Sequence of chain 1.B:
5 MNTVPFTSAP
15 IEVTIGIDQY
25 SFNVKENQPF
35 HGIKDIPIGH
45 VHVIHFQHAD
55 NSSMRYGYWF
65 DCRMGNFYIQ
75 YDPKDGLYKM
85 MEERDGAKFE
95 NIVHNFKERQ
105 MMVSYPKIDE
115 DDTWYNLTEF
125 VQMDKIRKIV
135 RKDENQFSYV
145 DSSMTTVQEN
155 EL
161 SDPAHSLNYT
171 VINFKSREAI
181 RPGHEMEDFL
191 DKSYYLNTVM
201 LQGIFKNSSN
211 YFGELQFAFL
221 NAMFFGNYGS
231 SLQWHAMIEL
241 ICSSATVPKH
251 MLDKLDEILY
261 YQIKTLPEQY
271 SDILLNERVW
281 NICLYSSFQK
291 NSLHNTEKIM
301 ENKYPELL

Binding-site contacts:
Ligand atom C contacts residue GLN233 of chain 1.B at 3.6 Å.
Ligand atom N contacts residue THR150 of chain 1.B at 4.5 Å.
Ligand atom C2 contacts residue LEU232 of chain 1.B at 3.8 Å (hydrophobic).
Ligand atom C contacts residue LEU232 of chain 1.B at 3.6 Å (hydrophobic).
Ligand atom S contacts residue LEU232 of chain 1.B at 3.8 Å.
Ligand atom C5 contacts residue GLU153 of chain 1.B at 3.6 Å.
Ligand atom S contacts residue ALA236 of chain 1.B at 4.2 Å.
Ligand atom C5 contacts residue THR150 of chain 1.B at 4.0 Å.
Ligand atom N1 contacts residue GLN152 of chain 1.B at 4.2 Å.
Ligand atom C9 contacts residue GLN152 of chain 1.B at 3.8 Å.
Ligand atom C5 contacts residue LEU232 of chain 1.B at 3.7 Å (hydrophobic).
Ligand atom C1 contacts residue GLN152 of chain 1.B at 3.8 Å.
Ligand atom C10 contacts residue GLN152 of chain 1.B at 3.2 Å.
Ligand atom C9 contacts residue ASN173 of chain 1.B at 3.9 Å.
Ligand atom N contacts residue GLN152 of chain 1.B at 3.6 Å.
Ligand atom C5 contacts residue GLN152 of chain 1.B at 3.6 Å.
Ligand atom C contacts residue ALA236 of chain 1.B at 3.8 Å (hydrophobic).
Ligand atom O contacts residue LEU232 of chain 1.B at 4.2 Å.
Ligand atom C4 contacts residue GLU153 of chain 1.B at 3.8 Å.
Ligand atom C2 contacts residue GLN152 of chain 1.B at 4.0 Å.
Ligand atom N contacts residue LEU232 of chain 1.B at 3.7 Å.
Ligand atom C8 contacts residue ASN173 of chain 1.B at 4.5 Å.
Ligand atom C3 contacts residue LEU232 of chain 1.B at 3.8 Å (hydrophobic).
Ligand atom S contacts residue GLN152 of chain 1.B at 4.0 Å.
Ligand atom C6 contacts residue LEU232 of chain 1.B at 4.5 Å (hydrophobic).
Ligand atom C contacts residue GLN152 of chain 1.B at 3.5 Å.
Ligand atom C3 contacts residue GLN152 of chain 1.B at 4.5 Å.
Ligand atom C4 contacts residue LEU232 of chain 1.B at 3.7 Å (hydrophobic).
Ligand atom C4 contacts residue GLN152 of chain 1.B at 4.0 Å.
Ligand atom C1 contacts residue LEU232 of chain 1.B at 3.7 Å (hydrophobic).

The small molecule below binds the protein below.
Small molecule (SMILES): CSc1ncccc1C(=O)N1CCCC1